A small-molecule ligand and the protein it binds are described below.
Small molecule (SMILES): CC(=O)N[C@@H]1[C@@H](O)[C@H](O)[C@@H](CO)O[C@H]1O

Sequence of chain 2.A:
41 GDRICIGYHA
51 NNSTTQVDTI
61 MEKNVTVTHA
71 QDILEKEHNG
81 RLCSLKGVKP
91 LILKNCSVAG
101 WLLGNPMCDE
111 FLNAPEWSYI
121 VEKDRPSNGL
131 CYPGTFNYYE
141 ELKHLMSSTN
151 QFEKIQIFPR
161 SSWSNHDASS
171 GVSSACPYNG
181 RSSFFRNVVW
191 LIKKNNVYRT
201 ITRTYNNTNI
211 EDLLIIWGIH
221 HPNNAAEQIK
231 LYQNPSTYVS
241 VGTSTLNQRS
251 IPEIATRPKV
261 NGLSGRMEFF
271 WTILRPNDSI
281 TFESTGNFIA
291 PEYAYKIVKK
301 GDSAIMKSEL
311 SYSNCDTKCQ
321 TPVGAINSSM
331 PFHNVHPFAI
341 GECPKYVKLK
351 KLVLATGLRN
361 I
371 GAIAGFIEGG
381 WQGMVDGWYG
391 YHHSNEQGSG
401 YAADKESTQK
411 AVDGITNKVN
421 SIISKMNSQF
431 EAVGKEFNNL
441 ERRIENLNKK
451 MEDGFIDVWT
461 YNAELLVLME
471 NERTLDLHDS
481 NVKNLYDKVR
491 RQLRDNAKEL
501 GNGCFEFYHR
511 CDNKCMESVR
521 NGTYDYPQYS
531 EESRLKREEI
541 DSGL

Binding-site contacts:
Ligand atom O5 contacts residue ASN95 of chain 2.A at 2.3 Å (h-bond).
Ligand atom C1 contacts residue ASN95 of chain 2.A at 1.4 Å.
Ligand atom C7 contacts residue LYS94 of chain 2.A at 4.3 Å.
Ligand atom C5 contacts residue ASN95 of chain 2.A at 3.6 Å.
Ligand atom C2 contacts residue ASN95 of chain 2.A at 2.4 Å.
Ligand atom N2 contacts residue ASN95 of chain 2.A at 3.1 Å (h-bond).
Ligand atom C4 contacts residue ASN95 of chain 2.A at 4.1 Å.
Ligand atom C7 contacts residue ASN95 of chain 2.A at 3.7 Å.
Ligand atom C8 contacts residue LYS94 of chain 2.A at 3.9 Å.
Ligand atom O7 contacts residue ASN95 of chain 2.A at 3.7 Å.
Ligand atom C3 contacts residue ASN95 of chain 2.A at 3.8 Å.
Ligand atom O7 contacts residue LYS94 of chain 2.A at 4.2 Å.